Sequence of chain 1.C:
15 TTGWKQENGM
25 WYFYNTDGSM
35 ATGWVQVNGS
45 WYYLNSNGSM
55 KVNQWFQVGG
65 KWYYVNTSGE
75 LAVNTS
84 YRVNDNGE

Binding-site contacts:
Ligand atom C2 contacts residue TRP66 of chain 1.C at 4.5 Å (hydrophobic).
Ligand atom C3 contacts residue TRP66 of chain 1.C at 3.8 Å (hydrophobic).
Ligand atom N1 contacts residue TYR84 of chain 1.C at 4.3 Å.
Ligand atom C5 contacts residue TYR84 of chain 1.C at 3.8 Å (hydrophobic).
Ligand atom C4 contacts residue TRP59 of chain 1.C at 4.0 Å (hydrophobic).
Ligand atom C4 contacts residue TYR84 of chain 1.C at 4.4 Å (hydrophobic).
Ligand atom C2 contacts residue TYR84 of chain 1.C at 4.0 Å (hydrophobic).
Ligand atom C2 contacts residue TRP59 of chain 1.C at 3.8 Å (hydrophobic).

This small molecule binds to this protein.
Small molecule (SMILES): C[N+](C)(C)CCOP(=O)(O)O